Sequence of chain 1.A:
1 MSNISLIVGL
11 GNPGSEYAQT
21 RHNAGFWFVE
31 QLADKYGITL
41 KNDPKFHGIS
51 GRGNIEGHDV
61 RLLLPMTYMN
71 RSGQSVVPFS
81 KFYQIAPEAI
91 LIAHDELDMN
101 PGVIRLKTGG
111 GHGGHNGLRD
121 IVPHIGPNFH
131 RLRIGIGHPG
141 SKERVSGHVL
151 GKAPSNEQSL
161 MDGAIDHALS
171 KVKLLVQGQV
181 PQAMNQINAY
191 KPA

Binding-site contacts:
Ligand atom C3' contacts residue MET69 of chain 1.A at 4.1 Å (hydrophobic).
Ligand atom O5' contacts residue MET69 of chain 1.A at 3.9 Å.
Ligand atom O5' contacts residue HIS22 of chain 1.A at 2.7 Å (h-bond).
Ligand atom O3' contacts residue MET69 of chain 1.A at 3.6 Å.
Ligand atom O4 contacts residue TYR17 of chain 1.A at 2.6 Å (h-bond).
Ligand atom O2' contacts residue ASN70 of chain 1.A at 2.9 Å (h-bond).
Ligand atom C4 contacts residue TYR17 of chain 1.A at 3.1 Å (hydrophobic).
Ligand atom C2' contacts residue TYR68 of chain 1.A at 4.5 Å (hydrophobic).
Ligand atom O3' contacts residue HIS22 of chain 1.A at 3.2 Å.
Ligand atom C5' contacts residue ASN116 of chain 1.A at 3.7 Å.
Ligand atom C2 contacts residue TYR68 of chain 1.A at 4.1 Å (hydrophobic).
Ligand atom O3' contacts residue ASN12 of chain 1.A at 2.8 Å (h-bond).
Ligand atom C6 contacts residue LEU150 of chain 1.A at 4.2 Å (hydrophobic).
Ligand atom O3' contacts residue LEU150 of chain 1.A at 3.9 Å.
Ligand atom N3 contacts residue TYR68 of chain 1.A at 4.0 Å.
Ligand atom O2 contacts residue TYR68 of chain 1.A at 4.1 Å.
Ligand atom C3' contacts residue HIS22 of chain 1.A at 4.3 Å.
Ligand atom O2' contacts residue MET69 of chain 1.A at 3.4 Å (h-bond).
Ligand atom C2' contacts residue MET69 of chain 1.A at 4.0 Å (hydrophobic).
Ligand atom C5 contacts residue LEU150 of chain 1.A at 4.4 Å (hydrophobic).
Ligand atom N3 contacts residue TYR17 of chain 1.A at 4.3 Å.
Ligand atom C6 contacts residue TYR17 of chain 1.A at 4.1 Å (hydrophobic).
Ligand atom C2' contacts residue ASN12 of chain 1.A at 3.4 Å.
Ligand atom C3' contacts residue ASN12 of chain 1.A at 3.6 Å.
Ligand atom O5' contacts residue ASN116 of chain 1.A at 3.5 Å (h-bond).
Ligand atom O2' contacts residue ASN12 of chain 1.A at 3.9 Å.
Ligand atom O2 contacts residue ASN70 of chain 1.A at 4.3 Å.
Ligand atom C5 contacts residue TYR17 of chain 1.A at 2.9 Å (hydrophobic).
Ligand atom C2' contacts residue ASN70 of chain 1.A at 4.2 Å.
Ligand atom O2' contacts residue TYR68 of chain 1.A at 4.0 Å.
Ligand atom C1' contacts residue ASN70 of chain 1.A at 4.5 Å.
Ligand atom C5' contacts residue HIS22 of chain 1.A at 3.7 Å.

A small-molecule ligand and the protein it binds are described below.
Small molecule (SMILES): O=c1ccn([C@@H]2O[C@H](CO)[C@@H](O)[C@H]2O)c(=O)[nH]1